Sequence of chain 1.B:
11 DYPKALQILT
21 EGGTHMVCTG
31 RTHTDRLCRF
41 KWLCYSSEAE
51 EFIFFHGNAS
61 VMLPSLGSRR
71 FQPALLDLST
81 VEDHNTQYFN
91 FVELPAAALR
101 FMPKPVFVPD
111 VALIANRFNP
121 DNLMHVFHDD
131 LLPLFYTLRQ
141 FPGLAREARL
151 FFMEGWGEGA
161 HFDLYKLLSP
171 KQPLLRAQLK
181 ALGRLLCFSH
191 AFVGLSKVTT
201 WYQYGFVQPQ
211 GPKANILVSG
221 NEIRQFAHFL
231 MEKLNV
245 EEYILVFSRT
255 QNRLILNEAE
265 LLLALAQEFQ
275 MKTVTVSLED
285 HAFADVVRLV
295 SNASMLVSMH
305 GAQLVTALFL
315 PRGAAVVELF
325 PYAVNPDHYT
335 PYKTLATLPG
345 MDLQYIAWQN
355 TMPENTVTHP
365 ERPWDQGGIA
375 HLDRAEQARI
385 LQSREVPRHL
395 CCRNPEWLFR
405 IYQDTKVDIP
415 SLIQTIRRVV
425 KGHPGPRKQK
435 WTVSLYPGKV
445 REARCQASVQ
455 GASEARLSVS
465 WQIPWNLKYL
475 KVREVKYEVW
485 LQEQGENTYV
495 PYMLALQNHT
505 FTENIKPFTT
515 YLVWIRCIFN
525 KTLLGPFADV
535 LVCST

Sequence of chain 1.A:
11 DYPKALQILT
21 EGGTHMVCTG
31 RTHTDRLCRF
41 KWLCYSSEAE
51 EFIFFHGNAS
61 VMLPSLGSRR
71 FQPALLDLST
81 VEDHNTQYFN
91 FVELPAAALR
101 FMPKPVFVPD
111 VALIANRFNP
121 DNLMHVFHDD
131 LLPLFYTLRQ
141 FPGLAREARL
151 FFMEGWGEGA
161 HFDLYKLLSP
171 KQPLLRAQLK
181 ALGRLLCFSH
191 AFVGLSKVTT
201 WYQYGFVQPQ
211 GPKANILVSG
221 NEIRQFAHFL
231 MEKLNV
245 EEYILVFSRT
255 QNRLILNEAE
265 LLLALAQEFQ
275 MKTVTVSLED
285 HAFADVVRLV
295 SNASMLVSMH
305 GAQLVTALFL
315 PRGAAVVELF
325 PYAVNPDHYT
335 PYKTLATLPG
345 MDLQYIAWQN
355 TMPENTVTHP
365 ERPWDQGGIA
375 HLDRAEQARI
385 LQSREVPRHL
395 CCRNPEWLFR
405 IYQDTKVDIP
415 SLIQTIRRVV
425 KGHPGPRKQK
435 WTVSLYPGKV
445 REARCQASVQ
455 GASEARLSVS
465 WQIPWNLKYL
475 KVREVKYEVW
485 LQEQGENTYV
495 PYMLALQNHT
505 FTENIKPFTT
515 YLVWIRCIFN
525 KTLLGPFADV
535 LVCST

The protein below binds the small molecule below.
Small molecule (SMILES): CC(=O)N[C@@H]1[C@@H](O)[C@H](O)[C@@H](CO)O[C@H]1O

Binding-site contacts:
Ligand atom C5 contacts residue GLU21 of chain 1.A at 4.2 Å.
Ligand atom C8 contacts residue ASN58 of chain 1.A at 3.5 Å.
Ligand atom C7 contacts residue ASN58 of chain 1.A at 3.4 Å.
Ligand atom N2 contacts residue ASN58 of chain 1.A at 2.8 Å (h-bond).
Ligand atom C7 contacts residue HIS228 of chain 1.B at 3.9 Å.
Ligand atom O3 contacts residue HIS228 of chain 1.B at 4.1 Å.
Ligand atom O5 contacts residue ASN58 of chain 1.A at 2.4 Å (h-bond).
Ligand atom C3 contacts residue ASN58 of chain 1.A at 3.8 Å.
Ligand atom C8 contacts residue HIS228 of chain 1.B at 3.4 Å.
Ligand atom O7 contacts residue ALA59 of chain 1.A at 4.0 Å.
Ligand atom O7 contacts residue ASN58 of chain 1.A at 3.6 Å.
Ligand atom C6 contacts residue GLU21 of chain 1.A at 3.3 Å.
Ligand atom N2 contacts residue HIS228 of chain 1.B at 4.0 Å.
Ligand atom C4 contacts residue ASN58 of chain 1.A at 4.2 Å.
Ligand atom C1 contacts residue ASN58 of chain 1.A at 1.4 Å.
Ligand atom C5 contacts residue ASN58 of chain 1.A at 3.7 Å.
Ligand atom C8 contacts residue GLN225 of chain 1.B at 3.7 Å.
Ligand atom O6 contacts residue GLU21 of chain 1.A at 4.3 Å.
Ligand atom C2 contacts residue ASN58 of chain 1.A at 2.4 Å.